Sequence of chain 1.G:
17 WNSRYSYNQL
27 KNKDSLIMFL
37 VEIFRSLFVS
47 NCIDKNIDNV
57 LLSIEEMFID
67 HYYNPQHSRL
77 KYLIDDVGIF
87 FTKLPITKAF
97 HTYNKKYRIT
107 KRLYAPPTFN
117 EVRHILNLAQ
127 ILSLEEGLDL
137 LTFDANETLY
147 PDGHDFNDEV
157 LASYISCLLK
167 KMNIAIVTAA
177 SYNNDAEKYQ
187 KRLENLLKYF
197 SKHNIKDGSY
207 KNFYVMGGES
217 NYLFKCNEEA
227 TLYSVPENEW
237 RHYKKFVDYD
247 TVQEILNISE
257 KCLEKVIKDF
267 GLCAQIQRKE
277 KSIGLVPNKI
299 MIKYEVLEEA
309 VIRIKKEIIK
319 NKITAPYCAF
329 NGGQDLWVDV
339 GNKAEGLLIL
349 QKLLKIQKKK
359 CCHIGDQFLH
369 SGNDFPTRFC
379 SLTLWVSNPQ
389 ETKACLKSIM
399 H

Binding-site contacts:
Ligand atom C2' contacts residue TRP335 of chain 1.G at 3.3 Å (hydrophobic).
Ligand atom C5' contacts residue THR174 of chain 1.G at 3.4 Å.
Ligand atom C5 contacts residue TRP335 of chain 1.G at 3.5 Å (hydrophobic).
Ligand atom C4 contacts residue ALA175 of chain 1.G at 3.6 Å (hydrophobic).
Ligand atom C6 contacts residue ALA175 of chain 1.G at 3.7 Å (hydrophobic).
Ligand atom O6 contacts residue ALA175 of chain 1.G at 3.7 Å.
Ligand atom O3P contacts residue ASN142 of chain 1.G at 3.3 Å (h-bond).
Ligand atom C6 contacts residue TRP335 of chain 1.G at 3.5 Å (hydrophobic).
Ligand atom O6 contacts residue SER177 of chain 1.G at 3.7 Å.
Ligand atom O2P contacts residue ASP140 of chain 1.G at 2.5 Å (salt-bridge).
Ligand atom P contacts residue ASP140 of chain 1.G at 3.2 Å.
Ligand atom O6 contacts residue SER278 of chain 1.G at 3.4 Å.
Ligand atom C5' contacts residue ASN142 of chain 1.G at 3.3 Å.
Ligand atom O6 contacts residue ASP337 of chain 1.G at 2.9 Å (salt-bridge).
Ligand atom N1 contacts residue SER177 of chain 1.G at 3.5 Å.
Ligand atom O1P contacts residue LYS341 of chain 1.G at 3.7 Å.
Ligand atom N9 contacts residue ALA175 of chain 1.G at 3.7 Å.
Ligand atom O5' contacts residue ASN371 of chain 1.G at 3.5 Å (h-bond).
Ligand atom C8 contacts residue TRP335 of chain 1.G at 3.4 Å (hydrophobic).
Ligand atom N7 contacts residue ASP337 of chain 1.G at 3.6 Å (salt-bridge).
Ligand atom C2' contacts residue ASP333 of chain 1.G at 3.2 Å.
Ligand atom C5' contacts residue ALA175 of chain 1.G at 3.7 Å (hydrophobic).
Ligand atom O4' contacts residue ALA176 of chain 1.G at 3.6 Å.
Ligand atom O3P contacts residue ASP140 of chain 1.G at 2.8 Å (salt-bridge).
Ligand atom C2 contacts residue SER177 of chain 1.G at 3.7 Å.
Ligand atom C8 contacts residue ALA175 of chain 1.G at 3.2 Å (hydrophobic).
Ligand atom C4' contacts residue ASN142 of chain 1.G at 3.4 Å.
Ligand atom N7 contacts residue TRP335 of chain 1.G at 3.4 Å.
Ligand atom O1P contacts residue ALA175 of chain 1.G at 3.7 Å.
Ligand atom O3P contacts residue MG1 of chain 1.X at 2.1 Å.
Ligand atom O3P contacts residue ASN371 of chain 1.G at 3.5 Å (h-bond).
Ligand atom O3P contacts residue GLN365 of chain 1.G at 3.5 Å (h-bond).
Ligand atom P contacts residue MG1 of chain 1.X at 3.5 Å.
Ligand atom C5 contacts residue ALA175 of chain 1.G at 3.1 Å (hydrophobic).
Ligand atom O2' contacts residue ASP333 of chain 1.G at 2.8 Å (salt-bridge).
Ligand atom O2P contacts residue ALA175 of chain 1.G at 3.3 Å (h-bond).
Ligand atom O2P contacts residue THR174 of chain 1.G at 2.7 Å (h-bond).
Ligand atom P contacts residue ASN371 of chain 1.G at 2.8 Å.
Ligand atom N7 contacts residue ALA175 of chain 1.G at 2.9 Å (h-bond).
Ligand atom O1P contacts residue ASN371 of chain 1.G at 1.3 Å (h-bond).

A small-molecule ligand and the protein it binds are described below.
Small molecule (SMILES): O=c1[nH]cnc2c1ncn2[C@@H]1O[C@H](COP(=O)(O)O)[C@@H](O)[C@H]1O